Sequence of chain 1.G:
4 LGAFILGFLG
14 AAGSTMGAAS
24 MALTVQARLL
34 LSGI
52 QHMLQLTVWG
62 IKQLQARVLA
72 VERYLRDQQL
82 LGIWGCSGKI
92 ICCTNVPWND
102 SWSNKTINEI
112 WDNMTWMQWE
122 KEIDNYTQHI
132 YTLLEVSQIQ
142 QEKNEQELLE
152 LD

The small molecule below binds the protein below.
Small molecule (SMILES): CC(=O)N[C@@H]1[C@@H](O)[C@H](O)[C@@H](CO)O[C@H]1O

Binding-site contacts:
Ligand atom C3 contacts residue ASN100 of chain 1.G at 3.8 Å.
Ligand atom C7 contacts residue ASN100 of chain 1.G at 3.8 Å.
Ligand atom O5 contacts residue ASN100 of chain 1.G at 2.4 Å (h-bond).
Ligand atom N2 contacts residue ASN100 of chain 1.G at 2.9 Å (h-bond).
Ligand atom C2 contacts residue ASN100 of chain 1.G at 2.4 Å.
Ligand atom C7 contacts residue SER102 of chain 1.G at 3.1 Å.
Ligand atom C4 contacts residue ASN100 of chain 1.G at 4.2 Å.
Ligand atom C1 contacts residue ASN100 of chain 1.G at 1.4 Å.
Ligand atom O7 contacts residue ASN100 of chain 1.G at 4.3 Å.
Ligand atom C5 contacts residue ASN100 of chain 1.G at 3.7 Å.
Ligand atom N2 contacts residue SER102 of chain 1.G at 3.8 Å.
Ligand atom C8 contacts residue TRP103 of chain 1.G at 4.5 Å (hydrophobic).
Ligand atom C8 contacts residue SER102 of chain 1.G at 3.3 Å.
Ligand atom O7 contacts residue SER102 of chain 1.G at 3.1 Å (h-bond).
Ligand atom C2 contacts residue SER102 of chain 1.G at 4.4 Å.